Sequence of chain 16.A:
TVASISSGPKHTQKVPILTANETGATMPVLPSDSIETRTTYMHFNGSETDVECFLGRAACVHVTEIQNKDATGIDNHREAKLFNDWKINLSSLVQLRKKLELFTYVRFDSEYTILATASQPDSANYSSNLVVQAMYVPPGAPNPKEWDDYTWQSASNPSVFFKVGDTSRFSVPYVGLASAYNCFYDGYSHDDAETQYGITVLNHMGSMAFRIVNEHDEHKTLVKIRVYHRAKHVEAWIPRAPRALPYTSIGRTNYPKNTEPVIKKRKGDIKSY

Sequence of chain 17.C:
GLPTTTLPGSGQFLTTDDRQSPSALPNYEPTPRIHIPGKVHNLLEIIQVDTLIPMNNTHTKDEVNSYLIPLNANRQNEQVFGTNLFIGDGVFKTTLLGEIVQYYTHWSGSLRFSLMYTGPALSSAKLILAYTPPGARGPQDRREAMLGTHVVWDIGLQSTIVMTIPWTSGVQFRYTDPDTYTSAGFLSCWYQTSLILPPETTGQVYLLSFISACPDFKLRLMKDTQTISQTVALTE

A small-molecule ligand and the protein it binds are described below.
Small molecule (SMILES): OCCOCOCc1cc(CCCCCOc2c(Cl)cc(C3=NCCO3)cc2Cl)on1

Sequence of chain 16.C:
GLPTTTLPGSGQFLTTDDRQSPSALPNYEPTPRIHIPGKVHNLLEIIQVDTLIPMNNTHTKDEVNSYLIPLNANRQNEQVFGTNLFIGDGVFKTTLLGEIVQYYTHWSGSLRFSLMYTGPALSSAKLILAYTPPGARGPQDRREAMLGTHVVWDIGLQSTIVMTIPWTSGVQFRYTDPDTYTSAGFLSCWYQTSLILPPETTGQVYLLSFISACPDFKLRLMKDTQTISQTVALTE

Binding-site contacts:
Ligand atom C4B contacts residue PHE186 of chain 16.A at 3.4 Å (hydrophobic).
Ligand atom CL2 contacts residue MET224 of chain 16.A at 2.9 Å.
Ligand atom C6B contacts residue TYR152 of chain 16.A at 3.8 Å (hydrophobic).
Ligand atom O1A contacts residue ALA150 of chain 16.A at 3.8 Å.
Ligand atom N3A contacts residue PRO174 of chain 16.A at 3.6 Å (h-bond).
Ligand atom C31 contacts residue LEU106 of chain 16.A at 3.8 Å (hydrophobic).
Ligand atom O1 contacts residue MET221 of chain 16.A at 3.1 Å (h-bond).
Ligand atom C3C contacts residue ILE104 of chain 16.A at 3.6 Å (hydrophobic).
Ligand atom C2D contacts residue SER107 of chain 16.A at 3.8 Å.
Ligand atom CL1 contacts residue LEU25 of chain 16.C at 3.5 Å.
Ligand atom C1B contacts residue TYR152 of chain 16.A at 3.8 Å (hydrophobic).
Ligand atom C3D contacts residue LEU116 of chain 16.A at 3.6 Å (hydrophobic).
Ligand atom C2A contacts residue PHE186 of chain 16.A at 3.3 Å (hydrophobic).
Ligand atom N2 contacts residue ASN219 of chain 16.A at 3.4 Å (h-bond).
Ligand atom C3B contacts residue MET224 of chain 16.A at 3.4 Å (hydrophobic).
Ligand atom C4A contacts residue SER175 of chain 16.A at 3.8 Å.
Ligand atom C3B contacts residue PHE186 of chain 16.A at 3.7 Å (hydrophobic).
Ligand atom C5A contacts residue ALA150 of chain 16.A at 3.2 Å (hydrophobic).
Ligand atom N3A contacts residue ALA24 of chain 16.C at 3.6 Å.
Ligand atom C5B contacts residue TYR152 of chain 16.A at 3.8 Å (hydrophobic).
Ligand atom C1B contacts residue VAL188 of chain 16.A at 3.8 Å (hydrophobic).
Ligand atom C5A contacts residue PHE186 of chain 16.A at 3.5 Å (hydrophobic).
Ligand atom C6B contacts residue VAL188 of chain 16.A at 3.8 Å (hydrophobic).
Ligand atom C4 contacts residue LEU106 of chain 16.A at 2.5 Å (hydrophobic).
Ligand atom C4A contacts residue VAL176 of chain 16.A at 3.7 Å (hydrophobic).
Ligand atom C5 contacts residue LEU106 of chain 16.A at 3.5 Å (hydrophobic).
Ligand atom C2B contacts residue MET224 of chain 16.A at 3.6 Å (hydrophobic).
Ligand atom O1D contacts residue SER107 of chain 16.A at 3.2 Å.
Ligand atom CL1 contacts residue VAL188 of chain 16.A at 3.5 Å.
Ligand atom N2 contacts residue MET221 of chain 16.A at 3.5 Å (h-bond).
Ligand atom C31 contacts residue ASN219 of chain 16.A at 3.8 Å.
Ligand atom O1A contacts residue PHE186 of chain 16.A at 2.9 Å.
Ligand atom C3 contacts residue LEU106 of chain 16.A at 3.4 Å (hydrophobic).
Ligand atom O1B contacts residue TYR152 of chain 16.A at 3.8 Å.
Ligand atom C5A contacts residue VAL176 of chain 16.A at 3.2 Å (hydrophobic).
Ligand atom C1C contacts residue TYR128 of chain 16.A at 3.5 Å (hydrophobic).
Ligand atom C5C contacts residue VAL188 of chain 16.A at 2.9 Å (hydrophobic).
Ligand atom C4A contacts residue PRO174 of chain 16.A at 3.3 Å (hydrophobic).
Ligand atom CL2 contacts residue ILE104 of chain 16.A at 3.1 Å.
Ligand atom C4C contacts residue TYR128 of chain 16.A at 3.5 Å (hydrophobic).